Binding-site contacts:
Ligand atom C8 contacts residue ASN777 of chain 1.A at 3.5 Å.
Ligand atom C5 contacts residue ASN777 of chain 1.A at 3.6 Å.
Ligand atom N2 contacts residue ASN777 of chain 1.A at 2.8 Å (h-bond).
Ligand atom C8 contacts residue LEU776 of chain 1.A at 4.0 Å (hydrophobic).
Ligand atom O7 contacts residue SER778 of chain 1.A at 3.8 Å.
Ligand atom O7 contacts residue ASN777 of chain 1.A at 3.3 Å (h-bond).
Ligand atom C4 contacts residue ASN777 of chain 1.A at 4.2 Å.
Ligand atom C7 contacts residue ASN777 of chain 1.A at 3.1 Å.
Ligand atom C1 contacts residue ASN777 of chain 1.A at 1.4 Å.
Ligand atom C3 contacts residue ASN777 of chain 1.A at 3.8 Å.
Ligand atom C2 contacts residue ASN777 of chain 1.A at 2.5 Å.
Ligand atom O5 contacts residue ASN777 of chain 1.A at 2.3 Å (h-bond).

This small molecule binds to this protein.
Small molecule (SMILES): CC(=O)N[C@@H]1[C@@H](O)[C@H](O)[C@@H](CO)O[C@H]1O

Sequence of chain 1.A:
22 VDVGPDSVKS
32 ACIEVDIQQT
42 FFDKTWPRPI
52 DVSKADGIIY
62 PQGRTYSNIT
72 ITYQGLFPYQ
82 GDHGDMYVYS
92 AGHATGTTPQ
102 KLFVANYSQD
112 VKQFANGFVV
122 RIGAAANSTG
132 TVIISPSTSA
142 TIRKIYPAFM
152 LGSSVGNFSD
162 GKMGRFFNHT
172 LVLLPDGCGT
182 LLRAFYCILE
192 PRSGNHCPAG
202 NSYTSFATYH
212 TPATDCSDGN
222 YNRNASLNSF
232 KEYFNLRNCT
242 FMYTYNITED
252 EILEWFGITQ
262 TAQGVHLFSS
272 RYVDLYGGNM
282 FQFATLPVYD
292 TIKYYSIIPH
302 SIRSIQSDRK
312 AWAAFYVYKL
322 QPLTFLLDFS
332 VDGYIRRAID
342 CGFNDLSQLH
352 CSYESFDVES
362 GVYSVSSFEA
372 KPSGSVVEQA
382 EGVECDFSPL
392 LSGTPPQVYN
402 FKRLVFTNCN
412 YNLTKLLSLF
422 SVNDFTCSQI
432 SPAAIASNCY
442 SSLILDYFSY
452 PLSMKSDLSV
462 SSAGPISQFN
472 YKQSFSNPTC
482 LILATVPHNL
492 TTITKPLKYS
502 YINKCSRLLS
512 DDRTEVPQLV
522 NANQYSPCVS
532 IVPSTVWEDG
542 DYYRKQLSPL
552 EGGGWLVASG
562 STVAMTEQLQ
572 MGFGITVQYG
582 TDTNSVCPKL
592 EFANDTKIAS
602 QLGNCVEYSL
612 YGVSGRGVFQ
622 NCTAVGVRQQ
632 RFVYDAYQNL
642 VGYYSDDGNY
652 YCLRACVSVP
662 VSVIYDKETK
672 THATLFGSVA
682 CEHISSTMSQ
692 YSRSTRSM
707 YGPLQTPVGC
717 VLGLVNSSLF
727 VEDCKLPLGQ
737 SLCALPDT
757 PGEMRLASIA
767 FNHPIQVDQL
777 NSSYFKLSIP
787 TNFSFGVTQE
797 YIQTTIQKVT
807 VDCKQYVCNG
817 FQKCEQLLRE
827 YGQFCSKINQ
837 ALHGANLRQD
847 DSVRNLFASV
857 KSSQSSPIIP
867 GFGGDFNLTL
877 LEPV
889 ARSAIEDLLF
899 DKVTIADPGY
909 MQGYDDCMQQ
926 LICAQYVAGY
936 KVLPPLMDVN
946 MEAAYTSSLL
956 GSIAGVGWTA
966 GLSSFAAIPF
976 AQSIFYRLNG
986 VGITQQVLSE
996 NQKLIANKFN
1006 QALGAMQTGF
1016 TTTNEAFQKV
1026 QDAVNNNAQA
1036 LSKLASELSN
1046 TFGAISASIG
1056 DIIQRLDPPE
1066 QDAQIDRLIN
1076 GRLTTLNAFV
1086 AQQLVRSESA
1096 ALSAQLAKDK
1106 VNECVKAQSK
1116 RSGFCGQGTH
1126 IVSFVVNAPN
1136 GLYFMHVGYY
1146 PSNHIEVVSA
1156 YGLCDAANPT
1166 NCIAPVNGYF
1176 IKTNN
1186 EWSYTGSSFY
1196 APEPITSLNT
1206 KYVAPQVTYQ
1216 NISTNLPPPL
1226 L